Binding-site contacts:
Ligand atom O1A contacts residue MG1 of chain 1.B at 2.5 Å.
Ligand atom N1 contacts residue ASP110 of chain 1.A at 3.7 Å.
Ligand atom PB contacts residue MG1 of chain 1.B at 3.6 Å.
Ligand atom N3 contacts residue LEU162 of chain 1.A at 3.8 Å.
Ligand atom N6 contacts residue ALA60 of chain 1.A at 3.3 Å.
Ligand atom C6 contacts residue ASP110 of chain 1.A at 3.6 Å.
Ligand atom C6 contacts residue ALA60 of chain 1.A at 3.5 Å (hydrophobic).
Ligand atom PG contacts residue ASN160 of chain 1.A at 4.0 Å.
Ligand atom O1A contacts residue ASP173 of chain 1.A at 3.7 Å.
Ligand atom O2G contacts residue ASN160 of chain 1.A at 2.8 Å (h-bond).
Ligand atom N3 contacts residue LEU36 of chain 1.A at 3.7 Å.
Ligand atom O1G contacts residue LYS157 of chain 1.A at 2.9 Å (salt-bridge).
Ligand atom N1 contacts residue PHE111 of chain 1.A at 3.9 Å.
Ligand atom C6 contacts residue LEU162 of chain 1.A at 3.6 Å (hydrophobic).
Ligand atom C2 contacts residue LEU112 of chain 1.A at 3.2 Å (hydrophobic).
Ligand atom PA contacts residue MG1 of chain 1.B at 3.6 Å.
Ligand atom O2B contacts residue MG1 of chain 1.B at 2.4 Å.
Ligand atom O2B contacts residue GLU159 of chain 1.A at 3.8 Å.
Ligand atom N6 contacts residue LEU112 of chain 1.A at 3.9 Å.
Ligand atom O2' contacts residue LEU162 of chain 1.A at 3.7 Å.
Ligand atom O2G contacts residue ASP173 of chain 1.A at 3.8 Å.
Ligand atom C2 contacts residue LEU162 of chain 1.A at 3.9 Å (hydrophobic).
Ligand atom O2G contacts residue MG1 of chain 1.B at 2.9 Å.
Ligand atom C5 contacts residue LEU162 of chain 1.A at 3.5 Å (hydrophobic).
Ligand atom O2A contacts residue GLY39 of chain 1.A at 2.8 Å (h-bond).
Ligand atom N1 contacts residue LEU112 of chain 1.A at 3.0 Å (h-bond).
Ligand atom C2 contacts residue LEU36 of chain 1.A at 4.0 Å (hydrophobic).
Ligand atom N1 contacts residue ALA60 of chain 1.A at 3.9 Å.
Ligand atom O5' contacts residue MG1 of chain 1.B at 3.9 Å.
Ligand atom C4' contacts residue GLY37 of chain 1.A at 3.9 Å.
Ligand atom O2A contacts residue GLN38 of chain 1.A at 3.1 Å.
Ligand atom O2' contacts residue ASP116 of chain 1.A at 3.9 Å.
Ligand atom C2 contacts residue PHE111 of chain 1.A at 3.8 Å (hydrophobic).
Ligand atom N1 contacts residue LEU162 of chain 1.A at 3.8 Å.
Ligand atom O3G contacts residue GLY39 of chain 1.A at 3.4 Å.
Ligand atom O2B contacts residue ASN160 of chain 1.A at 3.4 Å (h-bond).
Ligand atom O3G contacts residue SER40 of chain 1.A at 3.4 Å (h-bond).
Ligand atom C5' contacts residue GLN38 of chain 1.A at 3.9 Å.
Ligand atom C4 contacts residue LEU162 of chain 1.A at 3.6 Å (hydrophobic).
Ligand atom N6 contacts residue ASP110 of chain 1.A at 2.7 Å (salt-bridge).

A small-molecule ligand and the protein it binds are described below.
Small molecule (SMILES): Nc1ncnc2c1ncn2[C@@H]1O[C@H](CO[P](=O)(O)O[P](=O)(O)CP(=O)(O)O)[C@@H](O)[C@H]1O

Sequence of chain 1.A:
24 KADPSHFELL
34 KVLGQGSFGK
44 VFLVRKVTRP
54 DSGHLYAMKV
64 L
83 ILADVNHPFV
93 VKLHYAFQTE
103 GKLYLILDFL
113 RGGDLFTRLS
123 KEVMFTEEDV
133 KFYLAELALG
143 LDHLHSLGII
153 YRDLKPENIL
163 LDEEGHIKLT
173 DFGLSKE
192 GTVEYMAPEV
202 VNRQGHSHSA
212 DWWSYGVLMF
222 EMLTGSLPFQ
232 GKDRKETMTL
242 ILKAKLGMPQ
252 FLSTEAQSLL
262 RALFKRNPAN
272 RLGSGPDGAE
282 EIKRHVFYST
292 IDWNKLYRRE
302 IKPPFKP